Binding-site contacts:
Ligand atom C4' contacts residue ASP111 of chain 1.D at 3.5 Å.
Ligand atom O2' contacts residue GLN114 of chain 1.D at 3.2 Å (h-bond).
Ligand atom N71 contacts residue GLY135 of chain 1.C at 3.5 Å.
Ligand atom O2P contacts residue GLN114 of chain 1.C at 3.6 Å.
Ligand atom O2P1 contacts residue GLN114 of chain 1.D at 3.0 Å (h-bond).
Ligand atom C6 contacts residue LEU107 of chain 1.D at 3.6 Å (hydrophobic).
Ligand atom O2'1 contacts residue ARG113 of chain 1.C at 3.4 Å (salt-bridge).
Ligand atom N3 contacts residue ARG113 of chain 1.D at 3.2 Å (salt-bridge).
Ligand atom O3' contacts residue ASP111 of chain 1.D at 3.2 Å (salt-bridge).
Ligand atom C81 contacts residue ARG113 of chain 1.D at 3.4 Å.
Ligand atom C2' contacts residue ASP111 of chain 1.D at 3.5 Å.
Ligand atom N11 contacts residue VAL120 of chain 1.C at 2.8 Å (h-bond).
Ligand atom O2'1 contacts residue ASP111 of chain 1.C at 3.0 Å (salt-bridge).
Ligand atom N31 contacts residue ARG113 of chain 1.C at 3.0 Å (salt-bridge).
Ligand atom O4'1 contacts residue GLY108 of chain 1.C at 3.2 Å.
Ligand atom C21 contacts residue VAL120 of chain 1.C at 3.5 Å (hydrophobic).
Ligand atom C2 contacts residue VAL120 of chain 1.D at 3.6 Å (hydrophobic).
Ligand atom N71 contacts residue ARG113 of chain 1.D at 3.4 Å (salt-bridge).
Ligand atom C2 contacts residue ARG113 of chain 1.D at 3.5 Å.
Ligand atom C81 contacts residue ALA136 of chain 1.C at 3.6 Å (hydrophobic).
Ligand atom O1P1 contacts residue ARG113 of chain 1.D at 3.1 Å (salt-bridge).
Ligand atom O2P contacts residue ALA136 of chain 1.D at 3.3 Å.
Ligand atom O2'1 contacts residue GLN114 of chain 1.C at 3.0 Å (h-bond).
Ligand atom N31 contacts residue VAL112 of chain 1.C at 3.5 Å.
Ligand atom C1'1 contacts residue LEU107 of chain 1.C at 3.5 Å (hydrophobic).
Ligand atom C21 contacts residue ARG113 of chain 1.C at 3.4 Å.
Ligand atom N6 contacts residue PRO134 of chain 1.D at 3.0 Å (h-bond).
Ligand atom C2 contacts residue VAL112 of chain 1.D at 3.6 Å (hydrophobic).
Ligand atom O2' contacts residue ASP111 of chain 1.D at 2.5 Å (salt-bridge).
Ligand atom N1 contacts residue VAL120 of chain 1.D at 2.9 Å (h-bond).
Ligand atom O4' contacts residue GLY108 of chain 1.D at 3.2 Å.
Ligand atom N61 contacts residue PRO134 of chain 1.C at 2.9 Å (h-bond).
Ligand atom N61 contacts residue VAL120 of chain 1.C at 2.9 Å (h-bond).
Ligand atom C21 contacts residue VAL118 of chain 1.C at 3.4 Å (hydrophobic).
Ligand atom C2 contacts residue VAL118 of chain 1.D at 3.6 Å (hydrophobic).
Ligand atom O2P1 contacts residue ALA136 of chain 1.C at 3.5 Å.
Ligand atom C21 contacts residue VAL112 of chain 1.C at 3.5 Å (hydrophobic).
Ligand atom O3'1 contacts residue ASP111 of chain 1.C at 3.5 Å (salt-bridge).
Ligand atom N6 contacts residue VAL120 of chain 1.D at 3.0 Å (h-bond).
Ligand atom O5'1 contacts residue ARG113 of chain 1.D at 3.6 Å.

The small molecule below binds the protein below.
Small molecule (SMILES): Nc1ncnc2c1ncn2[C@@H]1O[C@@H]2CO[P](=O)(O)O[C@H]3[C@@H](O)[C@H](n4cnc5c(N)ncnc54)O[C@@H]3CO[P](=O)(O)O[C@H]2[C@H]1O

Sequence of chain 1.C:
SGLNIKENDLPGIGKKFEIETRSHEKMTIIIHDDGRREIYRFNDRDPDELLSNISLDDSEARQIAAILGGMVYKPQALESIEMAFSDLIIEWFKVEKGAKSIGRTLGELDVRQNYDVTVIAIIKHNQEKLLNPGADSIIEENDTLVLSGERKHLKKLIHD

Sequence of chain 1.D:
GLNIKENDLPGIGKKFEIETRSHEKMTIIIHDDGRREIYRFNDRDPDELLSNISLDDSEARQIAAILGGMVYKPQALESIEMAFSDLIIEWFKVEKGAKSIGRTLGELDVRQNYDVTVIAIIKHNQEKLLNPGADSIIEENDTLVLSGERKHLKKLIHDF